Sequence of chain 1.A:
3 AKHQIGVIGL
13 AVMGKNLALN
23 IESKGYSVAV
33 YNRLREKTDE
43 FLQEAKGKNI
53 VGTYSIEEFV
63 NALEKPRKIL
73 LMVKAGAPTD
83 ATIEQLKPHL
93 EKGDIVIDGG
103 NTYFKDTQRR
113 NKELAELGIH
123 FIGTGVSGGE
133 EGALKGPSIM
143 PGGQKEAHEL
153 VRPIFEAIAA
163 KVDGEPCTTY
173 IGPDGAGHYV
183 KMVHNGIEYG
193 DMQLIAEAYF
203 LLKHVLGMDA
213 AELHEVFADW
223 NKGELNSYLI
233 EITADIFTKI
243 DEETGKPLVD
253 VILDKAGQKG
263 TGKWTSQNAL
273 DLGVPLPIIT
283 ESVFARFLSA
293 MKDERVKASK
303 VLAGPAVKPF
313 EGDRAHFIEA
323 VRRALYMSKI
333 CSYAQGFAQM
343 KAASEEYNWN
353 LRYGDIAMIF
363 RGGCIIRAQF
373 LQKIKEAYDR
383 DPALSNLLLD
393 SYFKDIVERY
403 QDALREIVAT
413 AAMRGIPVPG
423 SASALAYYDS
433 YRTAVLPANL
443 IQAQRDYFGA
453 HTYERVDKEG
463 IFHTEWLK

Binding-site contacts:
Ligand atom O6 contacts residue TYR191 of chain 1.A at 3.9 Å.
Ligand atom O1P contacts residue ARG447 of chain 1.B at 3.2 Å (salt-bridge).
Ligand atom O1A contacts residue SER129 of chain 1.A at 3.4 Å (h-bond).
Ligand atom O2 contacts residue MET15 of chain 1.A at 3.6 Å.
Ligand atom O1A contacts residue GLY130 of chain 1.A at 2.8 Å (h-bond).
Ligand atom O2P contacts residue ARG288 of chain 1.A at 3.3 Å (salt-bridge).
Ligand atom O1 contacts residue HIS186 of chain 1.A at 3.4 Å.
Ligand atom O1 contacts residue GLU190 of chain 1.A at 3.8 Å.
Ligand atom O2 contacts residue ASN103 of chain 1.A at 4.1 Å.
Ligand atom O1P contacts residue HIS453 of chain 1.B at 3.2 Å.
Ligand atom C1 contacts residue LYS183 of chain 1.A at 3.7 Å.
Ligand atom C6 contacts residue GLU190 of chain 1.A at 3.3 Å.
Ligand atom C3 contacts residue LYS183 of chain 1.A at 3.8 Å.
Ligand atom O3 contacts residue ASN103 of chain 1.A at 3.0 Å (h-bond).
Ligand atom O3 contacts residue LYS183 of chain 1.A at 3.1 Å (salt-bridge).
Ligand atom O1 contacts residue LYS183 of chain 1.A at 3.4 Å (salt-bridge).
Ligand atom O1A contacts residue GLY131 of chain 1.A at 3.0 Å (h-bond).
Ligand atom P contacts residue LYS261 of chain 1.A at 4.0 Å.
Ligand atom O1 contacts residue SER129 of chain 1.A at 3.2 Å (h-bond).
Ligand atom O2P contacts residue TYR191 of chain 1.A at 4.0 Å.
Ligand atom C1 contacts residue SER129 of chain 1.A at 3.6 Å.
Ligand atom O5 contacts residue ASN187 of chain 1.A at 3.4 Å (h-bond).
Ligand atom C2 contacts residue ASN103 of chain 1.A at 3.9 Å.
Ligand atom P contacts residue ARG447 of chain 1.B at 3.8 Å.
Ligand atom C5 contacts residue GLU190 of chain 1.A at 3.6 Å.
Ligand atom C2 contacts residue LYS183 of chain 1.A at 3.2 Å.
Ligand atom O3 contacts residue ASN187 of chain 1.A at 3.2 Å (h-bond).
Ligand atom O1P contacts residue LYS261 of chain 1.A at 4.0 Å.
Ligand atom O3P contacts residue LYS261 of chain 1.A at 2.8 Å (salt-bridge).
Ligand atom O1 contacts residue ASN187 of chain 1.A at 3.1 Å (h-bond).
Ligand atom C6 contacts residue HIS453 of chain 1.B at 4.0 Å.
Ligand atom C1 contacts residue GLY130 of chain 1.A at 3.8 Å.
Ligand atom C3 contacts residue ASN103 of chain 1.A at 3.4 Å.
Ligand atom O2 contacts residue VAL128 of chain 1.A at 3.6 Å (h-bond).
Ligand atom O2P contacts residue ARG447 of chain 1.B at 3.0 Å (salt-bridge).
Ligand atom O3P contacts residue ARG288 of chain 1.A at 3.8 Å.
Ligand atom P contacts residue TYR191 of chain 1.A at 3.5 Å.
Ligand atom C2 contacts residue VAL128 of chain 1.A at 4.0 Å (hydrophobic).
Ligand atom O3P contacts residue GLN260 of chain 1.A at 3.5 Å.
Ligand atom O3P contacts residue TYR191 of chain 1.A at 2.2 Å (h-bond).

A protein and the small-molecule ligand that binds it are described below.
Small molecule (SMILES): O=C(O)[C@H](O)[C@@H](O)[C@H](O)[C@H](O)COP(=O)(O)O

Sequence of chain 1.B:
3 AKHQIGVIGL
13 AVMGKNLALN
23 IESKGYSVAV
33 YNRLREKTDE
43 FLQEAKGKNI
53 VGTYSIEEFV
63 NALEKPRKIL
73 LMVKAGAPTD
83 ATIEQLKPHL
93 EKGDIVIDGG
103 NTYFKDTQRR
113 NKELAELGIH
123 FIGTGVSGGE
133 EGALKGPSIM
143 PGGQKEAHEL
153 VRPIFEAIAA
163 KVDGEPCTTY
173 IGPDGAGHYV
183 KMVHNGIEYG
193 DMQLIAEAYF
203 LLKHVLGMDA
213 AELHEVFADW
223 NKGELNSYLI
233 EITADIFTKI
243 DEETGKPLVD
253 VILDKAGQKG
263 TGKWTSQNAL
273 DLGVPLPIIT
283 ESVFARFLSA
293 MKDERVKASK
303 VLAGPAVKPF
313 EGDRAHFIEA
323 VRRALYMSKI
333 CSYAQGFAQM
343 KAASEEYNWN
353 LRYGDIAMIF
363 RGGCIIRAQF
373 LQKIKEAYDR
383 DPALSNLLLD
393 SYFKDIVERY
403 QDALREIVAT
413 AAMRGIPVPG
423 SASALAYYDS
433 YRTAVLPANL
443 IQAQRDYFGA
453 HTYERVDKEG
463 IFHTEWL